This protein binds this small molecule.
Small molecule (SMILES): Cc1nc2ccccc2n1CCC(N)=O

Binding-site contacts:
Ligand atom N contacts residue ILE112 of chain 1.A at 3.4 Å.
Ligand atom C9 contacts residue PRO49 of chain 1.A at 3.8 Å (hydrophobic).
Ligand atom C4 contacts residue THR105 of chain 1.A at 3.7 Å.
Ligand atom C3 contacts residue THR105 of chain 1.A at 3.9 Å.
Ligand atom C4 contacts residue PRO106 of chain 1.A at 4.1 Å (hydrophobic).
Ligand atom C4 contacts residue ILE112 of chain 1.A at 4.0 Å (hydrophobic).
Ligand atom C contacts residue PRO49 of chain 1.A at 3.9 Å (hydrophobic).
Ligand atom C1 contacts residue ILE112 of chain 1.A at 3.6 Å (hydrophobic).
Ligand atom C7 contacts residue ILE112 of chain 1.A at 3.5 Å (hydrophobic).
Ligand atom N1 contacts residue ILE112 of chain 1.A at 3.7 Å.
Ligand atom C6 contacts residue TYR59 of chain 1.A at 4.0 Å (hydrophobic).
Ligand atom O contacts residue PRO49 of chain 1.A at 2.7 Å (h-bond).
Ligand atom N contacts residue PHE50 of chain 1.A at 3.9 Å.
Ligand atom C4 contacts residue SER110 of chain 1.A at 4.0 Å.
Ligand atom C7 contacts residue TYR104 of chain 1.A at 4.0 Å (hydrophobic).
Ligand atom C contacts residue PHE50 of chain 1.A at 3.5 Å (hydrophobic).
Ligand atom C2 contacts residue ILE112 of chain 1.A at 3.2 Å (hydrophobic).
Ligand atom C3 contacts residue SER101 of chain 1.A at 3.6 Å.
Ligand atom C10 contacts residue PRO49 of chain 1.A at 3.5 Å (hydrophobic).
Ligand atom C3 contacts residue ILE112 of chain 1.A at 3.7 Å (hydrophobic).
Ligand atom C5 contacts residue ILE112 of chain 1.A at 4.1 Å (hydrophobic).
Ligand atom N2 contacts residue GLU58 of chain 1.A at 3.9 Å.
Ligand atom C1 contacts residue SER101 of chain 1.A at 4.1 Å.
Ligand atom C10 contacts residue VAL54 of chain 1.A at 4.1 Å (hydrophobic).
Ligand atom C6 contacts residue TYR104 of chain 1.A at 3.8 Å (hydrophobic).
Ligand atom C8 contacts residue VAL54 of chain 1.A at 3.8 Å (hydrophobic).
Ligand atom C5 contacts residue TYR104 of chain 1.A at 4.0 Å (hydrophobic).
Ligand atom C8 contacts residue TYR59 of chain 1.A at 3.8 Å (hydrophobic).
Ligand atom N2 contacts residue TYR59 of chain 1.A at 3.1 Å.
Ligand atom C1 contacts residue PHE50 of chain 1.A at 4.0 Å (hydrophobic).
Ligand atom C10 contacts residue TYR59 of chain 1.A at 4.0 Å (hydrophobic).
Ligand atom C3 contacts residue TYR113 of chain 1.A at 4.2 Å (hydrophobic).
Ligand atom N2 contacts residue VAL54 of chain 1.A at 3.5 Å.
Ligand atom C9 contacts residue TYR59 of chain 1.A at 4.0 Å (hydrophobic).
Ligand atom N contacts residue SER101 of chain 1.A at 3.0 Å (h-bond).
Ligand atom N2 contacts residue ASP55 of chain 1.A at 4.1 Å.
Ligand atom C2 contacts residue SER101 of chain 1.A at 3.6 Å.
Ligand atom C contacts residue VAL54 of chain 1.A at 3.7 Å (hydrophobic).
Ligand atom C6 contacts residue ILE112 of chain 1.A at 3.7 Å (hydrophobic).
Ligand atom C9 contacts residue ILE112 of chain 1.A at 3.8 Å (hydrophobic).

Sequence of chain 1.A:
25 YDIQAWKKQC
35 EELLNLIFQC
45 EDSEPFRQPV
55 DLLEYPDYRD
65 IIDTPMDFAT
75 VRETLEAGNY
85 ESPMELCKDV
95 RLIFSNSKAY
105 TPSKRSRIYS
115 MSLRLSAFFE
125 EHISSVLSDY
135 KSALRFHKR